Sequence of chain 1.A:
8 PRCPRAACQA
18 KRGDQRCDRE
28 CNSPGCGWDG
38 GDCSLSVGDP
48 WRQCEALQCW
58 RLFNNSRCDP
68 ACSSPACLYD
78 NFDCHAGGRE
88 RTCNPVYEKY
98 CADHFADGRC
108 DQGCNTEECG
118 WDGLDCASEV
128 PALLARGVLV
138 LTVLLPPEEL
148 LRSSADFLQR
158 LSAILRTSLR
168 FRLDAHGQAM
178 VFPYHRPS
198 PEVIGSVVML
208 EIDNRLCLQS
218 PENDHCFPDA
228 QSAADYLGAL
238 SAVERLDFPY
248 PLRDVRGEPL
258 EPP

Binding-site contacts:
Ligand atom O6 contacts residue ARG242 of chain 1.A at 3.5 Å (salt-bridge).
Ligand atom C1 contacts residue ASN61 of chain 1.A at 1.4 Å.
Ligand atom C1 contacts residue VAL240 of chain 1.A at 3.5 Å (hydrophobic).
Ligand atom O6 contacts residue ASN61 of chain 1.A at 4.5 Å.
Ligand atom C5 contacts residue ARG242 of chain 1.A at 3.9 Å.
Ligand atom C7 contacts residue GLU241 of chain 1.A at 4.4 Å.
Ligand atom C8 contacts residue ASN61 of chain 1.A at 4.5 Å.
Ligand atom C3 contacts residue VAL240 of chain 1.A at 4.1 Å (hydrophobic).
Ligand atom C1 contacts residue GLU241 of chain 1.A at 4.2 Å.
Ligand atom O5 contacts residue ASN61 of chain 1.A at 2.4 Å (h-bond).
Ligand atom C5 contacts residue ASN61 of chain 1.A at 3.7 Å.
Ligand atom N2 contacts residue VAL240 of chain 1.A at 2.7 Å (h-bond).
Ligand atom C6 contacts residue ARG242 of chain 1.A at 4.2 Å.
Ligand atom O7 contacts residue GLU241 of chain 1.A at 3.9 Å.
Ligand atom C5 contacts residue GLU241 of chain 1.A at 4.3 Å.
Ligand atom C7 contacts residue ASN61 of chain 1.A at 3.9 Å.
Ligand atom C2 contacts residue ASN61 of chain 1.A at 2.5 Å.
Ligand atom C7 contacts residue VAL240 of chain 1.A at 3.6 Å (hydrophobic).
Ligand atom C2 contacts residue VAL240 of chain 1.A at 3.6 Å (hydrophobic).
Ligand atom O3 contacts residue GLU241 of chain 1.A at 4.1 Å.
Ligand atom C4 contacts residue ASN61 of chain 1.A at 4.2 Å.
Ligand atom O4 contacts residue GLU241 of chain 1.A at 4.0 Å.
Ligand atom C3 contacts residue ASN61 of chain 1.A at 3.8 Å.
Ligand atom O6 contacts residue SER63 of chain 1.A at 4.3 Å.
Ligand atom O7 contacts residue VAL240 of chain 1.A at 3.6 Å.
Ligand atom O5 contacts residue ARG242 of chain 1.A at 4.0 Å.
Ligand atom C2 contacts residue GLU241 of chain 1.A at 4.2 Å.
Ligand atom N2 contacts residue ASN61 of chain 1.A at 2.9 Å (h-bond).
Ligand atom N2 contacts residue GLU241 of chain 1.A at 4.1 Å.
Ligand atom C1 contacts residue ARG242 of chain 1.A at 4.4 Å.
Ligand atom C4 contacts residue GLU241 of chain 1.A at 4.2 Å.
Ligand atom C3 contacts residue GLU241 of chain 1.A at 3.5 Å.

The protein below binds the small molecule below.
Small molecule (SMILES): CC(=O)N[C@H]1[C@H](O[C@H]2[C@H](O)[C@@H](NC(C)=O)CO[C@@H]2CO)O[C@H](CO)[C@@H](O[C@H]2O[C@H](CO[C@H]3O[C@H](CO)[C@@H](O)[C@H](O)[C@@H]3O)[C@@H](O)[C@H](O)[C@@H]2O)[C@@H]1O